Binding-site contacts:
Ligand atom C1 contacts residue ASN73 of chain 1.A at 3.3 Å.
Ligand atom C8 contacts residue PRO110 of chain 1.A at 3.6 Å (hydrophobic).
Ligand atom C3 contacts residue ASN73 of chain 1.A at 4.5 Å.
Ligand atom C1 contacts residue HIS157 of chain 1.A at 3.9 Å.
Ligand atom C8 contacts residue TYR145 of chain 1.A at 3.4 Å (hydrophobic).
Ligand atom C5 contacts residue GLY72 of chain 1.A at 4.2 Å.
Ligand atom C2 contacts residue ASN73 of chain 1.A at 3.2 Å.
Ligand atom O2 contacts residue ASP45 of chain 1.A at 4.4 Å.
Ligand atom O2 contacts residue ASP9 of chain 1.A at 3.4 Å.
Ligand atom C1 contacts residue SER10 of chain 1.A at 3.3 Å.
Ligand atom C7 contacts residue TYR145 of chain 1.A at 3.7 Å (hydrophobic).
Ligand atom C2 contacts residue HIS157 of chain 1.A at 4.3 Å.
Ligand atom O2 contacts residue GLY44 of chain 1.A at 2.8 Å (h-bond).
Ligand atom C6 contacts residue GLY72 of chain 1.A at 4.0 Å.
Ligand atom C2 contacts residue ASP9 of chain 1.A at 3.9 Å.
Ligand atom O2 contacts residue ASN73 of chain 1.A at 3.1 Å (h-bond).
Ligand atom C6 contacts residue ARG108 of chain 1.A at 4.4 Å.
Ligand atom C8 contacts residue ARG108 of chain 1.A at 3.9 Å.
Ligand atom C7 contacts residue PHE139 of chain 1.A at 4.1 Å (hydrophobic).
Ligand atom C5 contacts residue ILE156 of chain 1.A at 3.9 Å (hydrophobic).
Ligand atom C4 contacts residue GLY72 of chain 1.A at 4.1 Å.
Ligand atom O2 contacts residue SER43 of chain 1.A at 3.7 Å.
Ligand atom C8 contacts residue PRO109 of chain 1.A at 4.3 Å (hydrophobic).
Ligand atom C7 contacts residue ARG108 of chain 1.A at 3.7 Å.
Ligand atom O2 contacts residue SER10 of chain 1.A at 2.9 Å.
Ligand atom C1 contacts residue ASP9 of chain 1.A at 4.0 Å.
Ligand atom C3 contacts residue LEU11 of chain 1.A at 4.0 Å (hydrophobic).
Ligand atom C1 contacts residue GLY44 of chain 1.A at 3.9 Å.
Ligand atom O1 contacts residue ASN73 of chain 1.A at 3.9 Å.
Ligand atom C4 contacts residue LEU11 of chain 1.A at 4.0 Å (hydrophobic).
Ligand atom O1 contacts residue HIS157 of chain 1.A at 2.9 Å (h-bond).
Ligand atom C3 contacts residue ASP9 of chain 1.A at 4.3 Å.
Ligand atom C3 contacts residue HIS157 of chain 1.A at 3.9 Å.
Ligand atom O1 contacts residue SER10 of chain 1.A at 3.0 Å.
Ligand atom O1 contacts residue GLY44 of chain 1.A at 4.0 Å.

Sequence of chain 1.A:
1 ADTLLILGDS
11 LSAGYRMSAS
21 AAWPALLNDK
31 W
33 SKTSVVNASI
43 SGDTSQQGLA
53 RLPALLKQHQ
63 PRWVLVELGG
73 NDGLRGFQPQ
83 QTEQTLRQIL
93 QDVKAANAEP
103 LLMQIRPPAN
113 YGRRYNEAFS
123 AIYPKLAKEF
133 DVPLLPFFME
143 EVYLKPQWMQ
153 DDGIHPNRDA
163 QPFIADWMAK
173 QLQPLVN

This small molecule binds to this protein.
Small molecule (SMILES): CCCCCCCC(=O)O